Sequence of chain 2.A:
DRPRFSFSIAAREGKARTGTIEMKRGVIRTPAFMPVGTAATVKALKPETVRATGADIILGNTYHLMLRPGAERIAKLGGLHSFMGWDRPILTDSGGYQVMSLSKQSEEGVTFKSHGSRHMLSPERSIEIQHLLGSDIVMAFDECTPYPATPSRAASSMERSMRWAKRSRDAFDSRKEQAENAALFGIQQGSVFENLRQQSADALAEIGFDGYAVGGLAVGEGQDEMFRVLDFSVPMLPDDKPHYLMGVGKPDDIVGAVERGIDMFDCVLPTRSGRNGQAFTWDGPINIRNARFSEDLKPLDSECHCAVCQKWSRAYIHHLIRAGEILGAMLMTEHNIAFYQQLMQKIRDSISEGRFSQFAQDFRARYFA

The protein below binds the small molecule below.
Small molecule (SMILES): NNC(=O)c1ccc2nc(NCCN3CCOCC3)[nH]c2c1

Binding-site contacts:
Ligand atom C contacts residue GLN203 of chain 2.A at 4.0 Å.
Ligand atom C5 contacts residue MET260 of chain 2.A at 4.0 Å (hydrophobic).
Ligand atom N5 contacts residue VAL233 of chain 2.A at 4.0 Å.
Ligand atom C6 contacts residue GLY261 of chain 2.A at 3.3 Å.
Ligand atom C12 contacts residue MET260 of chain 2.A at 4.0 Å (hydrophobic).
Ligand atom C5 contacts residue LEU231 of chain 2.A at 3.9 Å (hydrophobic).
Ligand atom C13 contacts residue TYR106 of chain 2.A at 3.9 Å (hydrophobic).
Ligand atom C3 contacts residue MET260 of chain 2.A at 3.9 Å (hydrophobic).
Ligand atom N contacts residue ASP156 of chain 2.A at 2.2 Å (salt-bridge).
Ligand atom N5 contacts residue ALA232 of chain 2.A at 3.4 Å (h-bond).
Ligand atom C12 contacts residue LEU231 of chain 2.A at 3.7 Å (hydrophobic).
Ligand atom N1 contacts residue GLN203 of chain 2.A at 4.0 Å.
Ligand atom N contacts residue CYS158 of chain 2.A at 3.2 Å (h-bond).
Ligand atom C5 contacts residue ALA232 of chain 2.A at 3.5 Å (hydrophobic).
Ligand atom C13 contacts residue LEU231 of chain 2.A at 3.9 Å (hydrophobic).
Ligand atom C4 contacts residue TYR106 of chain 2.A at 4.0 Å (hydrophobic).
Ligand atom N3 contacts residue ALA232 of chain 2.A at 2.8 Å (h-bond).
Ligand atom O contacts residue GLN203 of chain 2.A at 3.1 Å (h-bond).
Ligand atom C13 contacts residue GLY230 of chain 2.A at 4.0 Å.
Ligand atom C5 contacts residue GLY261 of chain 2.A at 3.6 Å.
Ligand atom N5 contacts residue MET260 of chain 2.A at 3.9 Å.
Ligand atom N contacts residue GLN203 of chain 2.A at 3.2 Å (h-bond).
Ligand atom C12 contacts residue TYR106 of chain 2.A at 4.0 Å (hydrophobic).
Ligand atom C3 contacts residue ASP102 of chain 2.A at 4.1 Å.
Ligand atom N1 contacts residue CYS158 of chain 2.A at 3.5 Å (h-bond).
Ligand atom C2 contacts residue TYR106 of chain 2.A at 3.6 Å (hydrophobic).
Ligand atom N contacts residue ILE201 of chain 2.A at 3.9 Å.
Ligand atom O contacts residue GLY229 of chain 2.A at 3.4 Å.
Ligand atom C contacts residue GLY230 of chain 2.A at 3.9 Å.
Ligand atom C6 contacts residue ALA232 of chain 2.A at 3.8 Å (hydrophobic).
Ligand atom N1 contacts residue TYR106 of chain 2.A at 4.0 Å.
Ligand atom C3 contacts residue TYR106 of chain 2.A at 3.8 Å (hydrophobic).
Ligand atom N5 contacts residue LEU231 of chain 2.A at 2.9 Å (h-bond).
Ligand atom N3 contacts residue GLY261 of chain 2.A at 3.7 Å.
Ligand atom N1 contacts residue ASP156 of chain 2.A at 3.6 Å.
Ligand atom N2 contacts residue GLY261 of chain 2.A at 3.5 Å.
Ligand atom O contacts residue GLY230 of chain 2.A at 2.8 Å (h-bond).
Ligand atom C contacts residue CYS158 of chain 2.A at 4.0 Å (hydrophobic).
Ligand atom C2 contacts residue MET260 of chain 2.A at 3.6 Å (hydrophobic).
Ligand atom C1 contacts residue TYR106 of chain 2.A at 4.0 Å (hydrophobic).